Binding-site contacts:
Ligand atom C1 contacts residue LYS39 of chain 1.A at 4.1 Å.
Ligand atom C4 contacts residue GLY36 of chain 1.A at 4.2 Å.
Ligand atom O4 contacts residue HIS37 of chain 1.A at 4.2 Å.
Ligand atom C3 contacts residue HIS37 of chain 1.A at 4.5 Å.
Ligand atom C5 contacts residue LYS39 of chain 1.A at 3.6 Å.
Ligand atom O3 contacts residue GLY149 of chain 1.A at 3.4 Å.
Ligand atom C5 contacts residue HIS37 of chain 1.A at 4.3 Å.
Ligand atom C5 contacts residue GLY36 of chain 1.A at 3.5 Å.
Ligand atom C6 contacts residue HIS37 of chain 1.A at 4.0 Å.
Ligand atom O2 contacts residue LYS39 of chain 1.A at 3.0 Å (salt-bridge).
Ligand atom O2 contacts residue LYS151 of chain 1.A at 4.1 Å.
Ligand atom O3 contacts residue LYS151 of chain 1.A at 3.6 Å.
Ligand atom C6 contacts residue LEU40 of chain 1.A at 4.1 Å (hydrophobic).
Ligand atom C5 contacts residue LEU40 of chain 1.A at 4.2 Å (hydrophobic).
Ligand atom C4 contacts residue HIS37 of chain 1.A at 3.8 Å.
Ligand atom O3 contacts residue GLU150 of chain 1.A at 4.4 Å.
Ligand atom C2 contacts residue LYS151 of chain 1.A at 4.2 Å.
Ligand atom C1 contacts residue LYS151 of chain 1.A at 4.1 Å.

Sequence of chain 1.A:
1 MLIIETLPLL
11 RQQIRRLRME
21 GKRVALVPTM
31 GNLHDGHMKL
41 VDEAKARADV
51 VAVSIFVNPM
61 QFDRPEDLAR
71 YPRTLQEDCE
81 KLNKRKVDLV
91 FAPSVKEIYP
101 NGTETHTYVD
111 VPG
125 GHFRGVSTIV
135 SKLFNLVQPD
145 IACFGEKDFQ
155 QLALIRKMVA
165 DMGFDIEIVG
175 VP

This protein binds this small molecule.
Small molecule (SMILES): CC(C)(CO)[C@@H](O)C(=O)[O-]